Binding-site contacts:
Ligand atom C5 contacts residue ASN577 of chain 1.B at 3.7 Å.
Ligand atom C8 contacts residue ASN577 of chain 1.B at 3.9 Å.
Ligand atom O5 contacts residue ASN577 of chain 1.B at 2.4 Å (h-bond).
Ligand atom C4 contacts residue ASN577 of chain 1.B at 4.2 Å.
Ligand atom C8 contacts residue THR576 of chain 1.B at 3.3 Å.
Ligand atom C8 contacts residue THR281 of chain 1.B at 4.0 Å.
Ligand atom C3 contacts residue ASN577 of chain 1.B at 3.8 Å.
Ligand atom C1 contacts residue ASN577 of chain 1.B at 1.4 Å.
Ligand atom C8 contacts residue GLU283 of chain 1.B at 3.9 Å.
Ligand atom C7 contacts residue THR576 of chain 1.B at 4.5 Å.
Ligand atom O7 contacts residue GLU283 of chain 1.B at 3.9 Å.
Ligand atom C7 contacts residue GLU283 of chain 1.B at 4.0 Å.
Ligand atom O7 contacts residue ASN577 of chain 1.B at 3.4 Å (h-bond).
Ligand atom C8 contacts residue VAL282 of chain 1.B at 3.6 Å (hydrophobic).
Ligand atom N2 contacts residue ASN577 of chain 1.B at 2.9 Å (h-bond).
Ligand atom C7 contacts residue ASN577 of chain 1.B at 3.4 Å.
Ligand atom C2 contacts residue ASN577 of chain 1.B at 2.5 Å.

This protein binds this small molecule.
Small molecule (SMILES): CC(=O)N[C@@H]1[C@@H](O)[C@H](O)[C@@H](CO)O[C@H]1O

Sequence of chain 1.B:
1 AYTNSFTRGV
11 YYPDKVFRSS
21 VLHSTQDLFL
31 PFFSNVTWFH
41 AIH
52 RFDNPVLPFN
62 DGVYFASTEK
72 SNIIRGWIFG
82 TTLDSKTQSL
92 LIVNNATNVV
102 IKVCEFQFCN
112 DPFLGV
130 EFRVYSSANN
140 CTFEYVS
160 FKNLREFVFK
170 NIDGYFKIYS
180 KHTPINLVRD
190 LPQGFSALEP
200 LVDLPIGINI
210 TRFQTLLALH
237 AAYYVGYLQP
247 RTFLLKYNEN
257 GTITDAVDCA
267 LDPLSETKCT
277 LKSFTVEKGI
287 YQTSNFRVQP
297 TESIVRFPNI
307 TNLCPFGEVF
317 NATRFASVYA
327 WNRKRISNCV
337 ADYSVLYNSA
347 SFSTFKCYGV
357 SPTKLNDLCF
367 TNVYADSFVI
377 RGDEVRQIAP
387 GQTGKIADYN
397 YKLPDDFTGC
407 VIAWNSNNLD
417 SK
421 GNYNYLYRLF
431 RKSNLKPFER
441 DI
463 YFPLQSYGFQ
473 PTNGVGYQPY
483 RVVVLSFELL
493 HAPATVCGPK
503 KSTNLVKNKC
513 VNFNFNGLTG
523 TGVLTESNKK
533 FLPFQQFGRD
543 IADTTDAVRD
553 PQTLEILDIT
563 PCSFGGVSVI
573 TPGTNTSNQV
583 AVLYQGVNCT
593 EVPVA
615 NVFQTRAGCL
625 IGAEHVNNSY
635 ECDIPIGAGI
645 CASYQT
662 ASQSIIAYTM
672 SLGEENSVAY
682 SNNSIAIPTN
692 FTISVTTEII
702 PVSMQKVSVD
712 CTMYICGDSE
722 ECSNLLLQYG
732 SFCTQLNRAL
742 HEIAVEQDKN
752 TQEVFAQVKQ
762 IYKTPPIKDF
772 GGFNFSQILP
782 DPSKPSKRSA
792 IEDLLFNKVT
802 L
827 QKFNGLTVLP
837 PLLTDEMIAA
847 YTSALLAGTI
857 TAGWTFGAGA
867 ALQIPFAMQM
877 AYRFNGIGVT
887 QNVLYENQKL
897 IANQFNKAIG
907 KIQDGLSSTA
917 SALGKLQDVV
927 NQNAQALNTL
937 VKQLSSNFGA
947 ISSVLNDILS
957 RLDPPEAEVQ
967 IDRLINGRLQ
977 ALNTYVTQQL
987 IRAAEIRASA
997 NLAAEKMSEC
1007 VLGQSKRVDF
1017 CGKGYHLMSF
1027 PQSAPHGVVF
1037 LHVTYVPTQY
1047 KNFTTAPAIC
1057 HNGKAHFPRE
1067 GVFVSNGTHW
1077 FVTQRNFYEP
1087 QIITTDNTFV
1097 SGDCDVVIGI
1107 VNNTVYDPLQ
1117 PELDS